Binding-site contacts:
Ligand atom C4' contacts residue ARG125 of chain 1.B at 4.4 Å.
Ligand atom N1 contacts residue ARG125 of chain 1.B at 3.8 Å.
Ligand atom O2 contacts residue ARG125 of chain 1.B at 4.1 Å.
Ligand atom C6 contacts residue ARG125 of chain 1.B at 3.6 Å.
Ligand atom O5' contacts residue ARG125 of chain 1.B at 3.2 Å (salt-bridge).
Ligand atom OP2 contacts residue ARG131 of chain 1.B at 3.8 Å.
Ligand atom N3 contacts residue ARG125 of chain 1.B at 3.7 Å.
Ligand atom C5' contacts residue ARG131 of chain 1.B at 3.4 Å.
Ligand atom OP2 contacts residue SER77 of chain 1.B at 3.9 Å.
Ligand atom C4 contacts residue ARG125 of chain 1.B at 3.6 Å.
Ligand atom C5' contacts residue MET76 of chain 1.B at 4.2 Å (hydrophobic).
Ligand atom P contacts residue ARG131 of chain 1.B at 3.6 Å.
Ligand atom O4 contacts residue ARG125 of chain 1.B at 3.9 Å.
Ligand atom C2 contacts residue ARG125 of chain 1.B at 3.9 Å.
Ligand atom O5' contacts residue ARG131 of chain 1.B at 2.9 Å (salt-bridge).
Ligand atom OP1 contacts residue ARG131 of chain 1.B at 3.4 Å (salt-bridge).
Ligand atom C5 contacts residue ARG125 of chain 1.B at 3.6 Å.
Ligand atom P contacts residue ARG125 of chain 1.B at 3.9 Å.
Ligand atom OP3 contacts residue SER77 of chain 1.B at 4.3 Å.
Ligand atom C2' contacts residue ARG125 of chain 1.B at 3.8 Å.
Ligand atom OP1 contacts residue ARG125 of chain 1.B at 3.0 Å (salt-bridge).
Ligand atom C5' contacts residue ARG125 of chain 1.B at 4.3 Å.
Ligand atom O3' contacts residue ARG125 of chain 1.B at 4.2 Å.
Ligand atom OP3 contacts residue ARG125 of chain 1.B at 2.7 Å.
Ligand atom C3' contacts residue ARG125 of chain 1.B at 3.4 Å.
Ligand atom C5' contacts residue SER77 of chain 1.B at 4.5 Å.
Ligand atom C1' contacts residue ARG125 of chain 1.B at 4.3 Å.

Sequence of chain 1.B:
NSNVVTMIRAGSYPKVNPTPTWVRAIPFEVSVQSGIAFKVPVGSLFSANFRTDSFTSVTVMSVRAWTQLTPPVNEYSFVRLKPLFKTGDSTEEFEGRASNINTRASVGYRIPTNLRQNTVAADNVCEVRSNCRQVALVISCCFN

This small molecule binds to this protein.
Small molecule (SMILES): CO[P](=O)(O)O[C@H]1[C@@H](O)[C@H](n2ccc(=O)[nH]c2=O)O[C@@H]1COP(=O)(O)O